Binding-site contacts:
Ligand atom CB contacts residue ASN169 of chain 1.A at 3.8 Å.
Ligand atom O contacts residue HIS293 of chain 1.B at 4.2 Å.
Ligand atom C contacts residue PRO294 of chain 1.B at 3.2 Å (hydrophobic).
Ligand atom CG contacts residue ASN169 of chain 1.A at 4.4 Å.
Ligand atom CB contacts residue PRO294 of chain 1.B at 3.8 Å (hydrophobic).
Ligand atom CD1 contacts residue GLN173 of chain 1.A at 3.7 Å.
Ligand atom CD1 contacts residue ASN169 of chain 1.A at 4.1 Å.
Ligand atom CD2 contacts residue PRO108 of chain 1.B at 4.0 Å (hydrophobic).
Ligand atom CD2 contacts residue ASN169 of chain 1.A at 3.7 Å.
Ligand atom C contacts residue PRO108 of chain 1.B at 4.4 Å (hydrophobic).
Ligand atom O contacts residue PRO294 of chain 1.B at 3.4 Å (h-bond).
Ligand atom N contacts residue PRO294 of chain 1.B at 3.0 Å.
Ligand atom CA contacts residue PRO294 of chain 1.B at 3.6 Å (hydrophobic).

Sequence of chain 1.A:
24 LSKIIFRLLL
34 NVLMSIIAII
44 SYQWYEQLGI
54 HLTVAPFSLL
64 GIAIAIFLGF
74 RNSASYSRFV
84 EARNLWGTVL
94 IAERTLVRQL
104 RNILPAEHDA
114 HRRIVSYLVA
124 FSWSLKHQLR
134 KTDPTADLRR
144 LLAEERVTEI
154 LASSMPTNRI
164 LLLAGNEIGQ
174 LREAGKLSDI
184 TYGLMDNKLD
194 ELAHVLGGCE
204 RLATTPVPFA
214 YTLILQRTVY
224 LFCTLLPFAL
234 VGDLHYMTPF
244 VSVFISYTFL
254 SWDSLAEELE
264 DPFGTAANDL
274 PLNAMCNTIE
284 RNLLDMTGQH

A protein and the small-molecule ligand that binds it are described below.
Small molecule (SMILES): CC(C)C[C@H](N)C(=O)O

Sequence of chain 1.B:
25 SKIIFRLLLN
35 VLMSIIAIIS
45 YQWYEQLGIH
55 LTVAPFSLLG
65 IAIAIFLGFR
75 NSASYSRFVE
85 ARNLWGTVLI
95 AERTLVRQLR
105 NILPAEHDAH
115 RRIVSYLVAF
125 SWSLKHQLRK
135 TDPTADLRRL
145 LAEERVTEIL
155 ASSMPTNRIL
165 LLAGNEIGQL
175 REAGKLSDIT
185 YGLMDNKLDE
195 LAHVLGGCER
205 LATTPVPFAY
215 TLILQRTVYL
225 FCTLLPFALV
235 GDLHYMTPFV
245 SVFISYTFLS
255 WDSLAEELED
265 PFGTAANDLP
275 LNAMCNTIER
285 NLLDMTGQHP